Binding-site contacts:
Ligand atom NAI contacts residue PHE33 of chain 1.A at 3.7 Å.
Ligand atom NAG contacts residue GLU29 of chain 1.A at 2.8 Å (salt-bridge).
Ligand atom CAY contacts residue PHE33 of chain 1.A at 3.7 Å (hydrophobic).
Ligand atom NAG contacts residue THR130 of chain 1.A at 3.9 Å.
Ligand atom CAH contacts residue MET22 of chain 1.A at 3.8 Å (hydrophobic).
Ligand atom CAL contacts residue THR55 of chain 1.A at 3.9 Å.
Ligand atom C2 contacts residue PHE33 of chain 1.A at 3.8 Å (hydrophobic).
Ligand atom CAY contacts residue ILE30 of chain 1.A at 3.8 Å (hydrophobic).
Ligand atom C6 contacts residue ILE6 of chain 1.A at 3.8 Å (hydrophobic).
Ligand atom C6 contacts residue NDP1 of chain 1.C at 3.2 Å.
Ligand atom CAV contacts residue ILE30 of chain 1.A at 3.9 Å (hydrophobic).
Ligand atom NAG contacts residue ILE6 of chain 1.A at 3.7 Å.
Ligand atom C5 contacts residue NDP1 of chain 1.C at 3.7 Å.
Ligand atom C4 contacts residue PHE33 of chain 1.A at 3.9 Å (hydrophobic).
Ligand atom C5 contacts residue PHE33 of chain 1.A at 3.7 Å (hydrophobic).
Ligand atom CAM contacts residue ILE59 of chain 1.A at 3.8 Å (hydrophobic).
Ligand atom CAN contacts residue ILE59 of chain 1.A at 3.7 Å (hydrophobic).
Ligand atom C2 contacts residue NDP1 of chain 1.C at 3.7 Å.
Ligand atom C4 contacts residue GLU29 of chain 1.A at 3.8 Å.
Ligand atom CAU contacts residue ILE30 of chain 1.A at 3.7 Å (hydrophobic).
Ligand atom OBD contacts residue ILE30 of chain 1.A at 3.8 Å.
Ligand atom NAI contacts residue NDP1 of chain 1.C at 3.4 Å.
Ligand atom NAG contacts residue ALA8 of chain 1.A at 3.7 Å.
Ligand atom NAG contacts residue VAL7 of chain 1.A at 3.6 Å.
Ligand atom NAI contacts residue TYR115 of chain 1.A at 3.1 Å (h-bond).
Ligand atom C2 contacts residue ALA8 of chain 1.A at 3.9 Å (hydrophobic).
Ligand atom CAJ contacts residue NDP1 of chain 1.C at 3.5 Å.
Ligand atom OAZ contacts residue SER58 of chain 1.A at 3.5 Å (h-bond).
Ligand atom N1 contacts residue NDP1 of chain 1.C at 3.3 Å (h-bond).
Ligand atom N3 contacts residue GLU29 of chain 1.A at 2.8 Å (salt-bridge).
Ligand atom N3 contacts residue PHE33 of chain 1.A at 3.8 Å.
Ligand atom N1 contacts residue PHE33 of chain 1.A at 3.7 Å.
Ligand atom CAK contacts residue ILE109 of chain 1.A at 3.8 Å (hydrophobic).
Ligand atom N1 contacts residue ILE6 of chain 1.A at 3.4 Å (h-bond).
Ligand atom N1 contacts residue VAL7 of chain 1.A at 3.6 Å.
Ligand atom C6 contacts residue PHE33 of chain 1.A at 3.5 Å (hydrophobic).
Ligand atom CAK contacts residue NDP1 of chain 1.C at 3.6 Å.
Ligand atom NAI contacts residue ILE109 of chain 1.A at 2.9 Å (h-bond).
Ligand atom NAI contacts residue ILE6 of chain 1.A at 3.3 Å (h-bond).
Ligand atom C2 contacts residue GLU29 of chain 1.A at 3.5 Å.

Sequence of chain 1.A:
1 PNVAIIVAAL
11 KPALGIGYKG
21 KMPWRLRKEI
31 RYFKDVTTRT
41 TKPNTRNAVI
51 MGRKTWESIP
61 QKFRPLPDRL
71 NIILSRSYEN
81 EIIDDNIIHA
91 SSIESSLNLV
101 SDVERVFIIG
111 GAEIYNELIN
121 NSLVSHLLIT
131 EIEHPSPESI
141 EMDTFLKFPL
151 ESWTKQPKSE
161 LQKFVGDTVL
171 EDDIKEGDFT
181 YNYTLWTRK

A small-molecule ligand and the protein it binds are described below.
Small molecule (SMILES): CCc1nc(N)nc(N)c1C#CCc1cc(OC)cc(-c2ccc3c(c2)OCO3)c1